This small molecule binds to this protein.
Small molecule (SMILES): CC(=O)N[C@@H]1[C@@H](O)[C@H](O)[C@@H](CO)O[C@H]1O

Binding-site contacts:
Ligand atom C5 contacts residue ASN59 of chain 1.A at 3.6 Å.
Ligand atom C3 contacts residue ASN59 of chain 1.A at 3.8 Å.
Ligand atom C1 contacts residue ASN59 of chain 1.A at 1.4 Å.
Ligand atom O7 contacts residue ASN59 of chain 1.A at 3.8 Å.
Ligand atom C8 contacts residue ASN59 of chain 1.A at 3.6 Å.
Ligand atom C5 contacts residue TYR26 of chain 1.A at 4.0 Å (hydrophobic).
Ligand atom C1 contacts residue TYR26 of chain 1.A at 3.5 Å (hydrophobic).
Ligand atom O5 contacts residue TYR26 of chain 1.A at 4.0 Å.
Ligand atom C2 contacts residue TYR26 of chain 1.A at 4.5 Å (hydrophobic).
Ligand atom O5 contacts residue ASN59 of chain 1.A at 2.4 Å (h-bond).
Ligand atom C2 contacts residue ASN59 of chain 1.A at 2.5 Å.
Ligand atom C7 contacts residue ASN59 of chain 1.A at 3.3 Å.
Ligand atom N2 contacts residue ASN59 of chain 1.A at 2.8 Å (h-bond).
Ligand atom C4 contacts residue ASN59 of chain 1.A at 4.3 Å.
Ligand atom N2 contacts residue TYR26 of chain 1.A at 4.4 Å.

Sequence of chain 1.A:
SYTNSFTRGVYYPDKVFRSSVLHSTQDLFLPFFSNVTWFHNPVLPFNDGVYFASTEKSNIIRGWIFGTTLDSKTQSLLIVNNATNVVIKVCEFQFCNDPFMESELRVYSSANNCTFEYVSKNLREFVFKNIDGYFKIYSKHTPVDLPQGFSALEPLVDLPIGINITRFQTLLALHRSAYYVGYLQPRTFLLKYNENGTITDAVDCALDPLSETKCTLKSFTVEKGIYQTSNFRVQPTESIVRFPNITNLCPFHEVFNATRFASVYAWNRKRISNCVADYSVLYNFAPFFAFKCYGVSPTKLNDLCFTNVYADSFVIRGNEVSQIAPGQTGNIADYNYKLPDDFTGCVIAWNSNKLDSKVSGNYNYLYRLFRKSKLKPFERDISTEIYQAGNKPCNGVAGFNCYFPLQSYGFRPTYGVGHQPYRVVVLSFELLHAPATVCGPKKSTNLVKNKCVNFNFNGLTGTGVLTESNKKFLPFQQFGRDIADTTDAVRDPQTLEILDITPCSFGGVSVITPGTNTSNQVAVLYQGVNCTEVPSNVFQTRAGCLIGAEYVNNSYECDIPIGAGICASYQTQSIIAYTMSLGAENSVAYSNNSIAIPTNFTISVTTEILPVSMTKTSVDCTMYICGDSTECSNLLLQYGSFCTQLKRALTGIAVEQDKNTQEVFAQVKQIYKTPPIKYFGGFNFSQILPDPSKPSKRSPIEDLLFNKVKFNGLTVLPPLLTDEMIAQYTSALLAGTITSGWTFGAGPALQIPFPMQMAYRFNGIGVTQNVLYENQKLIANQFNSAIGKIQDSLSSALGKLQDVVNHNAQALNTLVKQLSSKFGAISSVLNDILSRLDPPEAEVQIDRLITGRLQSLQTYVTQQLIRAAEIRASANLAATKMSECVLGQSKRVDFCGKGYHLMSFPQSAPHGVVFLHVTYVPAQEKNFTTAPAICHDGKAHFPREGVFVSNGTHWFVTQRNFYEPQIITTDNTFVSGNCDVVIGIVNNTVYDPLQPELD